Sequence of chain 1.B:
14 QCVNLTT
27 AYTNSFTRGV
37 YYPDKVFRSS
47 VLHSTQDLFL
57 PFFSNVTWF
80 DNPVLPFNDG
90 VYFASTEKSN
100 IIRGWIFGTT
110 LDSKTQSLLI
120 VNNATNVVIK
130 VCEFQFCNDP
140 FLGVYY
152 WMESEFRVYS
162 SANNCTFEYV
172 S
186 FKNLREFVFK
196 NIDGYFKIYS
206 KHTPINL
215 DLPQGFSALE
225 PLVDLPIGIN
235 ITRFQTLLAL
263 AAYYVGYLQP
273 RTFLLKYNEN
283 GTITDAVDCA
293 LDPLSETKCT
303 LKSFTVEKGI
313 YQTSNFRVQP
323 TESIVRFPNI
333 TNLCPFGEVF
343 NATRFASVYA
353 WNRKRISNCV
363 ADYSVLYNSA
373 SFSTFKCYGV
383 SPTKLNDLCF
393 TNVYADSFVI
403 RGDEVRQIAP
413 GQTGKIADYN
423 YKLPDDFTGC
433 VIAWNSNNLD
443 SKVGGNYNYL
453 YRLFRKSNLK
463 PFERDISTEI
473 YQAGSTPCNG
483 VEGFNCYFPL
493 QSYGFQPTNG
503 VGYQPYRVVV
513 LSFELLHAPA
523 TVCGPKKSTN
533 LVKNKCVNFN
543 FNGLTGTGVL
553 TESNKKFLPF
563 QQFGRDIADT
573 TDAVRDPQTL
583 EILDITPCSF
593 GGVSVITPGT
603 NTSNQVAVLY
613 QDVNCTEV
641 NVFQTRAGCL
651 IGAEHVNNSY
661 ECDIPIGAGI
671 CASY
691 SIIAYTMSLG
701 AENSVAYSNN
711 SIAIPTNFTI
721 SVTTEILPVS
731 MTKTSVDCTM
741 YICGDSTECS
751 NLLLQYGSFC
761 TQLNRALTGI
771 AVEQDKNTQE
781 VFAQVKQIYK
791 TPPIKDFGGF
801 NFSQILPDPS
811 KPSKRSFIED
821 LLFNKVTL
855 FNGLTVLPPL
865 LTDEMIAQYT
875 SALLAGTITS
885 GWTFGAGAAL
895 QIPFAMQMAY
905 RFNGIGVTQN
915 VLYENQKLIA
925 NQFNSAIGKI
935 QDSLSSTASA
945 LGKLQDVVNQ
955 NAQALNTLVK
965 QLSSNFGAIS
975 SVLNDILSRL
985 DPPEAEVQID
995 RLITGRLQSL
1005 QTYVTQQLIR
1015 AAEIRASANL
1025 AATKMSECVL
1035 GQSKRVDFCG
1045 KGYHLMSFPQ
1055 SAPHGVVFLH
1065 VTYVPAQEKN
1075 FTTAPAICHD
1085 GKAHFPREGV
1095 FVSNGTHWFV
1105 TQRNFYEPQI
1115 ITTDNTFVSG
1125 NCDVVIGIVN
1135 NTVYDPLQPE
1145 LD

Binding-site contacts:
Ligand atom O7 contacts residue ASN17 of chain 1.B at 2.9 Å (h-bond).
Ligand atom C1 contacts residue ASN17 of chain 1.B at 3.2 Å.
Ligand atom N2 contacts residue ASN17 of chain 1.B at 4.3 Å.
Ligand atom O5 contacts residue ASN137 of chain 1.B at 3.7 Å.
Ligand atom O5 contacts residue ASN17 of chain 1.B at 3.6 Å (h-bond).
Ligand atom C2 contacts residue ASN17 of chain 1.B at 3.9 Å.
Ligand atom C5 contacts residue ASN137 of chain 1.B at 3.9 Å.
Ligand atom C7 contacts residue CYS15 of chain 1.B at 4.2 Å (hydrophobic).
Ligand atom C1 contacts residue ASN137 of chain 1.B at 3.2 Å.
Ligand atom O7 contacts residue CYS15 of chain 1.B at 4.0 Å.
Ligand atom C8 contacts residue CYS15 of chain 1.B at 3.3 Å (hydrophobic).
Ligand atom C8 contacts residue GLN14 of chain 1.B at 3.7 Å.
Ligand atom C7 contacts residue ASN17 of chain 1.B at 3.9 Å.
Ligand atom C2 contacts residue ASN137 of chain 1.B at 4.3 Å.

A protein and the small-molecule ligand that binds it are described below.
Small molecule (SMILES): CC(=O)N[C@@H]1[C@@H](O)[C@H](O)[C@@H](CO)O[C@H]1O